Binding-site contacts:
Ligand atom O19 contacts residue SER143 of chain 1.B at 3.1 Å (h-bond).
Ligand atom C18 contacts residue VAL144 of chain 1.B at 3.6 Å (hydrophobic).
Ligand atom C11 contacts residue LEU150 of chain 1.B at 3.8 Å (hydrophobic).
Ligand atom C32 contacts residue MET280 of chain 1.B at 3.6 Å (hydrophobic).
Ligand atom O4 contacts residue VAL284 of chain 1.B at 3.6 Å.
Ligand atom C20 contacts residue GLY145 of chain 1.B at 3.7 Å.
Ligand atom C20 contacts residue VAL144 of chain 1.B at 3.8 Å (hydrophobic).
Ligand atom C18 contacts residue PRO188 of chain 1.B at 3.7 Å (hydrophobic).
Ligand atom C13 contacts residue VAL144 of chain 1.B at 3.2 Å (hydrophobic).
Ligand atom C22 contacts residue TYR156 of chain 1.B at 3.7 Å (hydrophobic).
Ligand atom N30 contacts residue LEU96 of chain 1.B at 2.9 Å (h-bond).
Ligand atom O19 contacts residue VAL144 of chain 1.B at 2.9 Å.
Ligand atom C5 contacts residue VAL226 of chain 1.B at 3.8 Å (hydrophobic).
Ligand atom C3 contacts residue VAL226 of chain 1.B at 3.7 Å (hydrophobic).
Ligand atom C12 contacts residue PHE260 of chain 1.B at 3.8 Å (hydrophobic).
Ligand atom O29 contacts residue TYR156 of chain 1.B at 3.5 Å.
Ligand atom C14 contacts residue VAL144 of chain 1.B at 3.6 Å (hydrophobic).
Ligand atom C8 contacts residue SER223 of chain 1.B at 3.8 Å.
Ligand atom N30 contacts residue GLY95 of chain 1.B at 3.2 Å.
Ligand atom C7 contacts residue SER223 of chain 1.B at 3.8 Å.
Ligand atom O4 contacts residue GLU283 of chain 1.B at 3.4 Å (salt-bridge).
Ligand atom O29 contacts residue LEU96 of chain 1.B at 3.1 Å (h-bond).
Ligand atom C28 contacts residue ASN153 of chain 1.B at 3.5 Å.
Ligand atom C5 contacts residue HIS222 of chain 1.B at 3.8 Å.
Ligand atom C28 contacts residue LEU96 of chain 1.B at 3.7 Å (hydrophobic).
Ligand atom O29 contacts residue ASN153 of chain 1.B at 2.7 Å (h-bond).
Ligand atom C24 contacts residue ASN153 of chain 1.B at 3.8 Å.
Ligand atom C32 contacts residue GLU283 of chain 1.B at 3.1 Å.
Ligand atom C8 contacts residue TYR219 of chain 1.B at 3.6 Å (hydrophobic).
Ligand atom C32 contacts residue LEU263 of chain 1.B at 3.3 Å (hydrophobic).
Ligand atom O19 contacts residue GLY145 of chain 1.B at 3.7 Å.
Ligand atom C3 contacts residue HIS222 of chain 1.B at 3.5 Å.
Ligand atom O19 contacts residue GLY187 of chain 1.B at 3.7 Å.
Ligand atom C23 contacts residue ASN153 of chain 1.B at 3.3 Å.
Ligand atom O4 contacts residue HIS222 of chain 1.B at 2.6 Å (h-bond).
Ligand atom O19 contacts residue CYS186 of chain 1.B at 3.7 Å.
Ligand atom C7 contacts residue TYR219 of chain 1.B at 3.3 Å (hydrophobic).
Ligand atom C20 contacts residue LEU150 of chain 1.B at 3.3 Å (hydrophobic).
Ligand atom C23 contacts residue TYR156 of chain 1.B at 3.4 Å (hydrophobic).
Ligand atom C21 contacts residue TYR156 of chain 1.B at 3.6 Å (hydrophobic).

A protein and the small-molecule ligand that binds it are described below.
Small molecule (SMILES): COc1cc2c(cc1O)CC[C@@H]1[C@@H]2CC[C@]2(C)[C@@H](O)[C@@H](Cc3cccc(C(N)=O)c3)C[C@@H]12

Sequence of chain 1.B:
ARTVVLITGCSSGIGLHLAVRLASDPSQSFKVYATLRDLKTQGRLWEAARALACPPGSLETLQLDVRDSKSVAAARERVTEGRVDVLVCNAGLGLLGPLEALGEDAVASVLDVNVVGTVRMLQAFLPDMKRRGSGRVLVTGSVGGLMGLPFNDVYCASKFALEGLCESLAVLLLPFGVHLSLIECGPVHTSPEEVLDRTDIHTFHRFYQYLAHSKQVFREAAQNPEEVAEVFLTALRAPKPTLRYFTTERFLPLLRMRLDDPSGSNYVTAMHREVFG